Sequence of chain 1.B:
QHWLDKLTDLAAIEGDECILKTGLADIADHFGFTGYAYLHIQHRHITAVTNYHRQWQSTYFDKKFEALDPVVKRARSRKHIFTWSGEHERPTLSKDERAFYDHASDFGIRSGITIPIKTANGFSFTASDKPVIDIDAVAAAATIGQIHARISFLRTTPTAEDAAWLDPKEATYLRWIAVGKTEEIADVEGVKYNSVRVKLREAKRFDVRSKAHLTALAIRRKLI

This small molecule binds to this protein.
Small molecule (SMILES): CCCCCC(=O)CC(=O)N[C@H]1CCOC1=O

Binding-site contacts:
Ligand atom C13 contacts residue ASP70 of chain 1.B at 3.7 Å.
Ligand atom C14 contacts residue TYR53 of chain 1.B at 3.2 Å (hydrophobic).
Ligand atom C4 contacts residue TYR102 of chain 1.B at 3.6 Å (hydrophobic).
Ligand atom O10 contacts residue ASP70 of chain 1.B at 3.4 Å (salt-bridge).
Ligand atom C5 contacts residue VAL72 of chain 1.B at 3.7 Å (hydrophobic).
Ligand atom O10 contacts residue TYR61 of chain 1.B at 3.4 Å.
Ligand atom C1 contacts residue ASP70 of chain 1.B at 3.8 Å.
Ligand atom C14 contacts residue ASP70 of chain 1.B at 3.9 Å.
Ligand atom C4 contacts residue TRP85 of chain 1.B at 3.9 Å (hydrophobic).
Ligand atom O35 contacts residue VAL72 of chain 1.B at 3.8 Å.
Ligand atom C13 contacts residue TYR53 of chain 1.B at 3.6 Å (hydrophobic).
Ligand atom C2 contacts residue ILE110 of chain 1.B at 3.9 Å (hydrophobic).
Ligand atom C2 contacts residue ASP70 of chain 1.B at 3.6 Å.
Ligand atom C19 contacts residue TYR53 of chain 1.B at 3.9 Å (hydrophobic).
Ligand atom C18 contacts residue LEU40 of chain 1.B at 3.5 Å (hydrophobic).
Ligand atom C1 contacts residue ILE110 of chain 1.B at 3.8 Å (hydrophobic).
Ligand atom C1 contacts residue TRP85 of chain 1.B at 3.7 Å (hydrophobic).
Ligand atom C2 contacts residue PHE101 of chain 1.B at 3.8 Å (hydrophobic).
Ligand atom O3 contacts residue PHE101 of chain 1.B at 3.6 Å.
Ligand atom O36 contacts residue LEU40 of chain 1.B at 3.7 Å.
Ligand atom O36 contacts residue THR129 of chain 1.B at 3.4 Å.
Ligand atom C28 contacts residue GLN58 of chain 1.B at 3.6 Å.
Ligand atom C28 contacts residue PHE62 of chain 1.B at 3.6 Å (hydrophobic).
Ligand atom C4 contacts residue ALA105 of chain 1.B at 3.9 Å (hydrophobic).
Ligand atom O10 contacts residue TRP57 of chain 1.B at 3.1 Å (h-bond).
Ligand atom C4 contacts residue PHE101 of chain 1.B at 3.4 Å (hydrophobic).
Ligand atom C5 contacts residue TYR102 of chain 1.B at 3.9 Å (hydrophobic).
Ligand atom O10 contacts residue PHE101 of chain 1.B at 3.8 Å.
Ligand atom O35 contacts residue THR129 of chain 1.B at 3.2 Å (h-bond).
Ligand atom C18 contacts residue TYR61 of chain 1.B at 3.6 Å (hydrophobic).
Ligand atom N11 contacts residue ASP70 of chain 1.B at 3.0 Å (salt-bridge).
Ligand atom O3 contacts residue ALA105 of chain 1.B at 3.3 Å.
Ligand atom N11 contacts residue VAL72 of chain 1.B at 3.8 Å.
Ligand atom O35 contacts residue TYR53 of chain 1.B at 3.5 Å (h-bond).
Ligand atom C2 contacts residue TRP57 of chain 1.B at 3.7 Å (hydrophobic).
Ligand atom O3 contacts residue TRP57 of chain 1.B at 3.7 Å.
Ligand atom C5 contacts residue ASP70 of chain 1.B at 3.9 Å.
Ligand atom O3 contacts residue ILE110 of chain 1.B at 3.7 Å.
Ligand atom C5 contacts residue TRP85 of chain 1.B at 3.4 Å (hydrophobic).
Ligand atom C22 contacts residue TYR61 of chain 1.B at 3.7 Å (hydrophobic).